A small-molecule ligand and the protein it binds are described below.
Small molecule (SMILES): N[C@@H](Cc1c[nH]c2ccccc12)C(=O)O

Binding-site contacts:
Ligand atom O contacts residue GLY368 of chain 1.B at 3.4 Å.
Ligand atom CZ2 contacts residue TYR116 of chain 1.B at 3.8 Å (hydrophobic).
Ligand atom CD1 contacts residue HEM1 of chain 1.F at 3.6 Å.
Ligand atom CZ2 contacts residue ALA254 of chain 1.B at 3.7 Å (hydrophobic).
Ligand atom CZ3 contacts residue GLY252 of chain 1.B at 3.6 Å.
Ligand atom C contacts residue ARG221 of chain 1.B at 3.5 Å.
Ligand atom CD2 contacts residue SER253 of chain 1.B at 3.8 Å.
Ligand atom CE3 contacts residue GLY252 of chain 1.B at 3.2 Å.
Ligand atom CZ2 contacts residue HIS157 of chain 1.B at 3.7 Å.
Ligand atom CD1 contacts residue CYN1 of chain 1.G at 3.1 Å.
Ligand atom N contacts residue CYN1 of chain 1.G at 3.1 Å (h-bond).
Ligand atom NE1 contacts residue CYN1 of chain 1.G at 3.3 Å.
Ligand atom CA contacts residue CYN1 of chain 1.G at 3.7 Å.
Ligand atom O contacts residue THR369 of chain 1.B at 2.9 Å (h-bond).
Ligand atom N contacts residue THR369 of chain 1.B at 2.7 Å (h-bond).
Ligand atom O contacts residue ARG221 of chain 1.B at 2.9 Å (salt-bridge).
Ligand atom CG contacts residue CYN1 of chain 1.G at 3.6 Å.
Ligand atom C contacts residue THR369 of chain 1.B at 3.5 Å.
Ligand atom O contacts residue HEM1 of chain 1.F at 3.6 Å.
Ligand atom CD1 contacts residue PHE153 of chain 1.B at 3.4 Å (hydrophobic).
Ligand atom CA contacts residue THR369 of chain 1.B at 3.3 Å.
Ligand atom CH2 contacts residue TYR116 of chain 1.B at 3.8 Å (hydrophobic).
Ligand atom CE3 contacts residue SER253 of chain 1.B at 3.6 Å.
Ligand atom CE2 contacts residue HIS157 of chain 1.B at 3.7 Å.
Ligand atom CE3 contacts residue LEU224 of chain 1.B at 3.6 Å (hydrophobic).
Ligand atom OXT contacts residue PHE216 of chain 1.B at 3.4 Å.
Ligand atom CE2 contacts residue ALA254 of chain 1.B at 3.6 Å (hydrophobic).
Ligand atom NE1 contacts residue PHE153 of chain 1.B at 3.3 Å.
Ligand atom N contacts residue SER253 of chain 1.B at 3.7 Å.
Ligand atom OXT contacts residue ILE344 of chain 1.B at 3.5 Å.
Ligand atom N contacts residue HEM1 of chain 1.F at 3.1 Å (h-bond).
Ligand atom CB contacts residue THR369 of chain 1.B at 3.3 Å.
Ligand atom OXT contacts residue HEM1 of chain 1.F at 3.9 Å.
Ligand atom NE1 contacts residue HIS157 of chain 1.B at 3.0 Å (h-bond).
Ligand atom CZ3 contacts residue SER253 of chain 1.B at 3.6 Å.
Ligand atom OXT contacts residue ARG221 of chain 1.B at 2.7 Å (salt-bridge).
Ligand atom CA contacts residue HEM1 of chain 1.F at 3.6 Å.
Ligand atom CE2 contacts residue PHE153 of chain 1.B at 3.5 Å (hydrophobic).
Ligand atom CD2 contacts residue PHE153 of chain 1.B at 3.7 Å (hydrophobic).
Ligand atom CG contacts residue PHE153 of chain 1.B at 3.6 Å (hydrophobic).

Sequence of chain 1.B:
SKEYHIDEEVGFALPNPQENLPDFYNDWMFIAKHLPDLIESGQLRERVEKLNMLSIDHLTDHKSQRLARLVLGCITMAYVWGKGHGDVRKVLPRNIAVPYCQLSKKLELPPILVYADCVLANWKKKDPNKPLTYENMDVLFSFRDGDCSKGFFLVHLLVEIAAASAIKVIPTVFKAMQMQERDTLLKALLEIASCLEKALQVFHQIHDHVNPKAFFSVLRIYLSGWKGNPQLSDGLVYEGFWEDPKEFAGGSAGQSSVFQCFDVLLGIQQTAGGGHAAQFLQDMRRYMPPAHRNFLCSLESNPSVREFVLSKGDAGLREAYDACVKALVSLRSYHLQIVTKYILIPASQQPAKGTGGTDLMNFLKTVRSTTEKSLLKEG